Sequence of chain 1.A:
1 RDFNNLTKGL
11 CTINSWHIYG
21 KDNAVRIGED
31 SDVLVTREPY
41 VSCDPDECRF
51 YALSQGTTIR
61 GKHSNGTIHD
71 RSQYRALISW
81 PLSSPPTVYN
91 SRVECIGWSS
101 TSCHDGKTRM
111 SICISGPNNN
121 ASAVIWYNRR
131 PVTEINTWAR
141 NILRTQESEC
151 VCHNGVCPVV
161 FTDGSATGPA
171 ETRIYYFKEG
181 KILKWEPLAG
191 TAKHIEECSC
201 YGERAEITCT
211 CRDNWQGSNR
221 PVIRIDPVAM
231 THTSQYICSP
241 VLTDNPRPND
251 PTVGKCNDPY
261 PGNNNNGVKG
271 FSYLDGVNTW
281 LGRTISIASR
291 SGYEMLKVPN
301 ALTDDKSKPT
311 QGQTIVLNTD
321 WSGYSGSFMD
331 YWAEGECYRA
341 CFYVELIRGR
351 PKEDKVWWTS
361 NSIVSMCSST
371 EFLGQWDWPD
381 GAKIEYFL

This small molecule binds to this protein.
Small molecule (SMILES): CC(=O)N[C@H]1[C@H](O[C@H]2[C@H](O)[C@@H](NC(C)=O)CO[C@@H]2CO)O[C@H](CO)[C@@H](O)[C@@H]1O

Binding-site contacts:
Ligand atom C3 contacts residue ASN5 of chain 1.A at 3.7 Å.
Ligand atom O5 contacts residue ASN5 of chain 1.A at 2.2 Å (h-bond).
Ligand atom C2 contacts residue ASN5 of chain 1.A at 2.4 Å.
Ligand atom C1 contacts residue ASN5 of chain 1.A at 1.4 Å.
Ligand atom C1 contacts residue PHE3 of chain 1.A at 3.7 Å (hydrophobic).
Ligand atom C3 contacts residue ASP2 of chain 1.A at 4.2 Å.
Ligand atom O5 contacts residue ASN154 of chain 1.A at 4.0 Å.
Ligand atom C6 contacts residue ASP2 of chain 1.A at 3.6 Å.
Ligand atom O4 contacts residue ASN154 of chain 1.A at 4.2 Å.
Ligand atom N2 contacts residue PHE3 of chain 1.A at 2.9 Å (h-bond).
Ligand atom N2 contacts residue ASN5 of chain 1.A at 2.9 Å (h-bond).
Ligand atom C8 contacts residue ASP2 of chain 1.A at 3.8 Å.
Ligand atom C8 contacts residue PHE3 of chain 1.A at 3.6 Å (hydrophobic).
Ligand atom C8 contacts residue ASN154 of chain 1.A at 3.9 Å.
Ligand atom C7 contacts residue ASP2 of chain 1.A at 4.0 Å.
Ligand atom C5 contacts residue ASN154 of chain 1.A at 3.6 Å.
Ligand atom C5 contacts residue ASN5 of chain 1.A at 3.6 Å.
Ligand atom C2 contacts residue PHE3 of chain 1.A at 3.8 Å (hydrophobic).
Ligand atom C1 contacts residue ASN154 of chain 1.A at 4.1 Å.
Ligand atom C7 contacts residue PHE3 of chain 1.A at 3.7 Å (hydrophobic).
Ligand atom C4 contacts residue ASN154 of chain 1.A at 4.4 Å.
Ligand atom N2 contacts residue ASP2 of chain 1.A at 4.0 Å.
Ligand atom O6 contacts residue ASN154 of chain 1.A at 3.5 Å (h-bond).
Ligand atom C7 contacts residue ASN5 of chain 1.A at 3.7 Å.
Ligand atom C4 contacts residue ASN5 of chain 1.A at 4.2 Å.
Ligand atom C3 contacts residue PHE3 of chain 1.A at 4.3 Å (hydrophobic).
Ligand atom O6 contacts residue ASP2 of chain 1.A at 2.6 Å (salt-bridge).
Ligand atom O7 contacts residue ASN5 of chain 1.A at 4.2 Å.
Ligand atom O3 contacts residue ASP2 of chain 1.A at 3.2 Å (salt-bridge).